Binding-site contacts:
Ligand atom CA contacts residue PHE185 of chain 1.A at 4.3 Å (hydrophobic).
Ligand atom O contacts residue ALA478 of chain 1.A at 3.0 Å (h-bond).
Ligand atom OXT contacts residue SER323 of chain 1.A at 2.6 Å (h-bond).
Ligand atom CA contacts residue SER323 of chain 1.A at 4.3 Å.
Ligand atom CB contacts residue SER323 of chain 1.A at 4.1 Å.
Ligand atom OXT contacts residue THR476 of chain 1.A at 3.7 Å.
Ligand atom C contacts residue SER323 of chain 1.A at 3.3 Å.
Ligand atom C contacts residue THR476 of chain 1.A at 4.2 Å.
Ligand atom OXT contacts residue ALA478 of chain 1.A at 4.3 Å.
Ligand atom CB contacts residue PHE485 of chain 1.A at 4.2 Å (hydrophobic).
Ligand atom OG contacts residue LYS321 of chain 1.A at 4.4 Å.
Ligand atom OXT contacts residue PHE185 of chain 1.A at 4.3 Å.
Ligand atom O contacts residue PHE485 of chain 1.A at 3.6 Å.
Ligand atom N contacts residue ALA478 of chain 1.A at 4.2 Å.
Ligand atom OXT contacts residue LYS321 of chain 1.A at 4.3 Å.
Ligand atom C contacts residue ALA478 of chain 1.A at 3.8 Å (hydrophobic).
Ligand atom CA contacts residue PHE485 of chain 1.A at 4.2 Å (hydrophobic).
Ligand atom OG contacts residue PHE185 of chain 1.A at 3.9 Å.
Ligand atom OXT contacts residue GLY477 of chain 1.A at 2.8 Å (h-bond).
Ligand atom CB contacts residue PHE185 of chain 1.A at 3.3 Å (hydrophobic).
Ligand atom C contacts residue PHE485 of chain 1.A at 4.3 Å (hydrophobic).
Ligand atom C contacts residue GLY477 of chain 1.A at 3.3 Å.
Ligand atom O contacts residue SER323 of chain 1.A at 3.8 Å.
Ligand atom OG contacts residue PHE485 of chain 1.A at 3.7 Å.
Ligand atom OG contacts residue CSO322 of chain 1.A at 2.7 Å (h-bond).
Ligand atom O contacts residue GLY477 of chain 1.A at 3.2 Å (h-bond).
Ligand atom OG contacts residue SER323 of chain 1.A at 3.1 Å (h-bond).
Ligand atom O contacts residue THR476 of chain 1.A at 3.9 Å.
Ligand atom N contacts residue PHE485 of chain 1.A at 3.4 Å.
Ligand atom CB contacts residue CSO322 of chain 1.A at 3.3 Å.

Sequence of chain 1.A:
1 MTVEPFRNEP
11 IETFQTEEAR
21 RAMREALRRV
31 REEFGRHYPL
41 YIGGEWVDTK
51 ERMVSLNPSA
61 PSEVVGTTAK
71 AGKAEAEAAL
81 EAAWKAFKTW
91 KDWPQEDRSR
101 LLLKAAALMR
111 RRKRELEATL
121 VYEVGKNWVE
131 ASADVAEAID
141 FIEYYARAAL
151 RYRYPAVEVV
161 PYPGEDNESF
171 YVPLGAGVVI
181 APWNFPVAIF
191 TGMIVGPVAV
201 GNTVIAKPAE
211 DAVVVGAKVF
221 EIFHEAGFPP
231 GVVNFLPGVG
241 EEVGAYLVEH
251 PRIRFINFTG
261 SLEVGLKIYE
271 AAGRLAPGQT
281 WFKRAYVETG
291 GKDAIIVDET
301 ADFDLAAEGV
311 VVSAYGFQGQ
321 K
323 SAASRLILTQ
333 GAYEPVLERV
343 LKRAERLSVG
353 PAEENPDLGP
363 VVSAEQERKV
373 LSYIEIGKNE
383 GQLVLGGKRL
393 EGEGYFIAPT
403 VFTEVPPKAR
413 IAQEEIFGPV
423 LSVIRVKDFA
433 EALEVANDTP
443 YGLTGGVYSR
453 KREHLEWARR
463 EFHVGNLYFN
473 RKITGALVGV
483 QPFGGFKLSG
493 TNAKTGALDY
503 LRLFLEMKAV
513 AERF

A protein and the small-molecule ligand that binds it are described below.
Small molecule (SMILES): N[C@@H](CO)C(=O)O